Sequence of chain 1.A:
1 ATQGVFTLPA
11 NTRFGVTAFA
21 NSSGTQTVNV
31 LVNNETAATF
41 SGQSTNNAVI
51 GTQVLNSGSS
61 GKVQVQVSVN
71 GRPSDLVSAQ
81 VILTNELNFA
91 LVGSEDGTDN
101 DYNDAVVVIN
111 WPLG

A small-molecule ligand and the protein it binds are described below.
Small molecule (SMILES): CC(C)C[C@H](NC(=O)[C@H](CC(C)C)NC(=O)[C@H](CC(C)C)NC(=O)[C@H](CCCCN)NC(=O)[C@H](CC(C)C)NC(=O)[C@H](CC(C)C)NC(=O)[C@H](CCCCN)NC(=O)[C@@H](CC(C)C)NC(=O)[C@@H](CC(C)C)NC(=O)[C@@H](CCCCN)NC(=O)[C@@H](N)CCCCN)C(N)=O

Binding-site contacts:
Ligand atom N contacts residue ZDC1 of chain 1.Q at 1.4 Å.
Ligand atom C contacts residue SER23 of chain 1.A at 3.9 Å.
Ligand atom CB contacts residue ZDC1 of chain 1.Q at 3.6 Å.
Ligand atom N contacts residue SER23 of chain 1.A at 3.7 Å.
Ligand atom C contacts residue SER23 of chain 1.A at 3.7 Å.
Ligand atom CD contacts residue ZDC1 of chain 1.Q at 3.8 Å.
Ligand atom O contacts residue SER22 of chain 1.A at 4.5 Å.
Ligand atom NZ contacts residue THR98 of chain 1.A at 3.7 Å.
Ligand atom NZ contacts residue VAL69 of chain 1.A at 3.3 Å.
Ligand atom CA contacts residue ZDC1 of chain 1.Q at 2.4 Å.
Ligand atom C contacts residue ZDC1 of chain 1.Q at 3.2 Å.
Ligand atom CE contacts residue ASN70 of chain 1.A at 3.6 Å.
Ligand atom O contacts residue SER23 of chain 1.A at 3.4 Å.
Ligand atom CE contacts residue GLY97 of chain 1.A at 4.4 Å.
Ligand atom CB contacts residue SER23 of chain 1.A at 4.3 Å.
Ligand atom CD2 contacts residue GLN43 of chain 1.A at 4.3 Å.
Ligand atom O contacts residue SER23 of chain 1.A at 4.2 Å.
Ligand atom NZ contacts residue GLY97 of chain 1.A at 3.2 Å.
Ligand atom CD2 contacts residue SER23 of chain 1.A at 3.5 Å.
Ligand atom CG contacts residue GLY24 of chain 1.A at 4.1 Å.
Ligand atom NZ contacts residue ASP96 of chain 1.A at 4.3 Å.
Ligand atom NZ contacts residue ASN70 of chain 1.A at 2.4 Å (h-bond).
Ligand atom N contacts residue SER23 of chain 1.A at 4.0 Å.
Ligand atom CE contacts residue ZDC1 of chain 1.Q at 4.4 Å.
Ligand atom CB contacts residue SER23 of chain 1.A at 4.4 Å.
Ligand atom CG contacts residue ASN70 of chain 1.A at 4.0 Å.
Ligand atom CD1 contacts residue SER23 of chain 1.A at 3.3 Å.
Ligand atom O contacts residue GLY24 of chain 1.A at 3.3 Å (h-bond).
Ligand atom N contacts residue ZDC1 of chain 1.Q at 4.3 Å.
Ligand atom CA contacts residue SER23 of chain 1.A at 3.6 Å.
Ligand atom CD2 contacts residue GLN43 of chain 1.A at 4.0 Å.
Ligand atom CA contacts residue SER23 of chain 1.A at 4.4 Å.
Ligand atom CD contacts residue ASN70 of chain 1.A at 3.6 Å.
Ligand atom CA contacts residue GLY24 of chain 1.A at 4.5 Å.
Ligand atom CE contacts residue VAL69 of chain 1.A at 4.3 Å (hydrophobic).
Ligand atom O contacts residue ZDC1 of chain 1.Q at 3.5 Å.
Ligand atom C contacts residue GLY24 of chain 1.A at 4.4 Å.
Ligand atom CG contacts residue ZDC1 of chain 1.Q at 3.9 Å.
Ligand atom CG contacts residue SER23 of chain 1.A at 3.9 Å.